The small molecule below binds the protein below.
Small molecule (SMILES): CC(=O)N[C@H]1[C@H]([C@H](O)[C@H](O)CO)O[C@@](O)(C(=O)O)C[C@@H]1O

Binding-site contacts:
Ligand atom C10 contacts residue TRP153 of chain 3.A at 4.3 Å (hydrophobic).
Ligand atom O1A contacts residue ASN145 of chain 3.A at 3.8 Å.
Ligand atom N5 contacts residue THR135 of chain 3.A at 2.8 Å (h-bond).
Ligand atom C9 contacts residue LEU194 of chain 3.A at 3.8 Å (hydrophobic).
Ligand atom C1 contacts residue SER137 of chain 3.A at 4.1 Å.
Ligand atom C11 contacts residue TRP153 of chain 3.A at 3.6 Å (hydrophobic).
Ligand atom C7 contacts residue TRP153 of chain 3.A at 4.5 Å (hydrophobic).
Ligand atom O1A contacts residue SER137 of chain 3.A at 3.0 Å (h-bond).
Ligand atom C9 contacts residue ASP190 of chain 3.A at 4.1 Å.
Ligand atom C10 contacts residue LEU194 of chain 3.A at 3.8 Å (hydrophobic).
Ligand atom O10 contacts residue PHE193 of chain 3.A at 4.2 Å.
Ligand atom O10 contacts residue THR155 of chain 3.A at 4.5 Å.
Ligand atom C11 contacts residue LEU194 of chain 3.A at 4.0 Å (hydrophobic).
Ligand atom C4 contacts residue THR135 of chain 3.A at 3.3 Å.
Ligand atom O1B contacts residue SER137 of chain 3.A at 4.1 Å.
Ligand atom C7 contacts residue LEU194 of chain 3.A at 3.9 Å (hydrophobic).
Ligand atom O10 contacts residue LEU194 of chain 3.A at 3.2 Å.
Ligand atom O1A contacts residue THR135 of chain 3.A at 4.5 Å.
Ligand atom C11 contacts residue THR155 of chain 3.A at 3.9 Å.
Ligand atom C10 contacts residue THR135 of chain 3.A at 3.7 Å.
Ligand atom C11 contacts residue THR135 of chain 3.A at 3.7 Å.
Ligand atom C6 contacts residue THR135 of chain 3.A at 4.2 Å.
Ligand atom O9 contacts residue ASP190 of chain 3.A at 2.8 Å (salt-bridge).
Ligand atom O9 contacts residue LEU194 of chain 3.A at 4.5 Å.
Ligand atom O7 contacts residue LEU194 of chain 3.A at 3.5 Å.
Ligand atom N5 contacts residue TRP153 of chain 3.A at 4.2 Å.
Ligand atom C5 contacts residue THR135 of chain 3.A at 3.6 Å.
Ligand atom C3 contacts residue ASN145 of chain 3.A at 4.5 Å.
Ligand atom C11 contacts residue GLY134 of chain 3.A at 3.6 Å.
Ligand atom O4 contacts residue THR135 of chain 3.A at 3.5 Å (h-bond).
Ligand atom O7 contacts residue PHE193 of chain 3.A at 3.2 Å.
Ligand atom O1A contacts residue SER136 of chain 3.A at 3.6 Å.

Sequence of chain 3.A:
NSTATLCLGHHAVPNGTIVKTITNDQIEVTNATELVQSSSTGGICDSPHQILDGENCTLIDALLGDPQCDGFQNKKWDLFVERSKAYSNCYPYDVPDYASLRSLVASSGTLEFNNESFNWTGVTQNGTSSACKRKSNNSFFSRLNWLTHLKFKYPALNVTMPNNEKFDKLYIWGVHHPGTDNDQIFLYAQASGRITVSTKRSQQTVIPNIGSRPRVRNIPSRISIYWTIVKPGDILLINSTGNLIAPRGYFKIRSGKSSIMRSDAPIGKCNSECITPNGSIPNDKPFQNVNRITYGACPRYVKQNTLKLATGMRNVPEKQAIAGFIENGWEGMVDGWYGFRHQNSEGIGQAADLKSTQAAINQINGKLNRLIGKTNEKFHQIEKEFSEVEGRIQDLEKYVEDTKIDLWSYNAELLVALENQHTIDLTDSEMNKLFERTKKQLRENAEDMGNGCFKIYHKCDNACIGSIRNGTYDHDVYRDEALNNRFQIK